Binding-site contacts:
Ligand atom C2 contacts residue ASN79 of chain 1.B at 3.6 Å.
Ligand atom C2' contacts residue THR108 of chain 1.B at 3.9 Å.
Ligand atom C2 contacts residue PRO65 of chain 1.B at 2.9 Å (hydrophobic).
Ligand atom O3' contacts residue TYR69 of chain 1.B at 3.6 Å.
Ligand atom C4 contacts residue ASN79 of chain 1.B at 4.2 Å.
Ligand atom P contacts residue PHE110 of chain 1.B at 4.1 Å.
Ligand atom N9 contacts residue TYR69 of chain 1.B at 3.8 Å.
Ligand atom C2 contacts residue SER59 of chain 1.B at 3.9 Å.
Ligand atom C1' contacts residue TYR69 of chain 1.B at 4.1 Å (hydrophobic).
Ligand atom N1 contacts residue SER59 of chain 1.B at 3.1 Å (h-bond).
Ligand atom O1P contacts residue HIS106 of chain 1.B at 3.9 Å.
Ligand atom N1 contacts residue TYR69 of chain 1.B at 3.9 Å.
Ligand atom C5 contacts residue TYR69 of chain 1.B at 3.8 Å (hydrophobic).
Ligand atom O2' contacts residue ASN79 of chain 1.B at 3.9 Å.
Ligand atom N7 contacts residue TYR69 of chain 1.B at 3.5 Å.
Ligand atom N1 contacts residue PRO65 of chain 1.B at 3.8 Å.
Ligand atom O3' contacts residue HIS106 of chain 1.B at 3.8 Å.
Ligand atom O2' contacts residue HIS106 of chain 1.B at 4.0 Å.
Ligand atom O2' contacts residue TYR69 of chain 1.B at 4.0 Å.
Ligand atom C6 contacts residue SER59 of chain 1.B at 3.6 Å.
Ligand atom C8 contacts residue TYR69 of chain 1.B at 3.8 Å (hydrophobic).
Ligand atom C6 contacts residue TYR69 of chain 1.B at 3.7 Å (hydrophobic).
Ligand atom N3 contacts residue TYR69 of chain 1.B at 4.1 Å.
Ligand atom O2' contacts residue THR108 of chain 1.B at 2.9 Å (h-bond).
Ligand atom O3' contacts residue PHE110 of chain 1.B at 3.7 Å.
Ligand atom N1 contacts residue TYR61 of chain 1.B at 3.9 Å.
Ligand atom C2 contacts residue TYR61 of chain 1.B at 4.3 Å (hydrophobic).
Ligand atom O2P contacts residue TYR69 of chain 1.B at 4.3 Å.
Ligand atom O2' contacts residue ASN107 of chain 1.B at 3.7 Å.
Ligand atom N6 contacts residue SER59 of chain 1.B at 3.4 Å (h-bond).
Ligand atom O2P contacts residue PHE110 of chain 1.B at 3.8 Å.
Ligand atom N3 contacts residue ASN79 of chain 1.B at 3.1 Å (h-bond).
Ligand atom C2 contacts residue TYR69 of chain 1.B at 4.3 Å (hydrophobic).
Ligand atom O1P contacts residue PHE110 of chain 1.B at 4.2 Å.
Ligand atom C6 contacts residue TYR61 of chain 1.B at 4.3 Å (hydrophobic).
Ligand atom C3' contacts residue TYR69 of chain 1.B at 3.2 Å (hydrophobic).
Ligand atom N6 contacts residue TYR69 of chain 1.B at 3.7 Å.
Ligand atom N3 contacts residue PRO65 of chain 1.B at 3.7 Å.
Ligand atom C4 contacts residue TYR69 of chain 1.B at 3.9 Å (hydrophobic).
Ligand atom C2' contacts residue TYR69 of chain 1.B at 3.1 Å (hydrophobic).

A protein and the small-molecule ligand that binds it are described below.
Small molecule (SMILES): Nc1ncnc2c1ncn2[C@@H]1O[C@@H]2CO[P](=O)(O)O[C@H]2[C@H]1O

Sequence of chain 1.B:
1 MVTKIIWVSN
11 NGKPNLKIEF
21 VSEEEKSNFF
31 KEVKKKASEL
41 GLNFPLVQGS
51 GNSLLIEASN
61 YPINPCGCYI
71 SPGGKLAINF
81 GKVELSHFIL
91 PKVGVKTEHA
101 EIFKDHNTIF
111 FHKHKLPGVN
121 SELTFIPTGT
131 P